Binding-site contacts:
Ligand atom C2 contacts residue TYR210 of chain 1.F at 3.8 Å (hydrophobic).
Ligand atom PG contacts residue LYS241 of chain 1.F at 3.8 Å.
Ligand atom O1A contacts residue THR239 of chain 1.F at 2.8 Å (h-bond).
Ligand atom N1 contacts residue ILE378 of chain 1.F at 3.8 Å.
Ligand atom O2A contacts residue THR242 of chain 1.F at 2.7 Å (h-bond).
Ligand atom O1A contacts residue GLY240 of chain 1.F at 3.0 Å (h-bond).
Ligand atom C2 contacts residue ILE378 of chain 1.F at 3.8 Å (hydrophobic).
Ligand atom O1A contacts residue PRO237 of chain 1.F at 3.4 Å (h-bond).
Ligand atom O3A contacts residue PRO237 of chain 1.F at 3.9 Å.
Ligand atom O2G contacts residue LYS241 of chain 1.F at 3.3 Å.
Ligand atom O3G contacts residue PRO237 of chain 1.F at 3.6 Å (h-bond).
Ligand atom O4' contacts residue GLY238 of chain 1.F at 3.8 Å.
Ligand atom C4' contacts residue ILE420 of chain 1.F at 3.8 Å (hydrophobic).
Ligand atom N1 contacts residue TYR210 of chain 1.F at 3.6 Å (h-bond).
Ligand atom PB contacts residue THR242 of chain 1.F at 3.8 Å.
Ligand atom O2A contacts residue THR243 of chain 1.F at 3.9 Å.
Ligand atom N7 contacts residue THR239 of chain 1.F at 3.6 Å.
Ligand atom N3 contacts residue ILE378 of chain 1.F at 3.7 Å.
Ligand atom C2' contacts residue THR243 of chain 1.F at 3.6 Å.
Ligand atom C1' contacts residue ILE420 of chain 1.F at 3.7 Å (hydrophobic).
Ligand atom O2B contacts residue THR242 of chain 1.F at 2.3 Å (h-bond).
Ligand atom PA contacts residue GLY240 of chain 1.F at 3.5 Å.
Ligand atom PG contacts residue PRO237 of chain 1.F at 3.7 Å.
Ligand atom O3' contacts residue ILE420 of chain 1.F at 3.3 Å.
Ligand atom O5' contacts residue THR243 of chain 1.F at 3.9 Å.
Ligand atom C4' contacts residue GLY238 of chain 1.F at 3.9 Å.
Ligand atom C5' contacts residue GLY240 of chain 1.F at 3.5 Å.
Ligand atom O2A contacts residue LYS241 of chain 1.F at 2.5 Å (salt-bridge).
Ligand atom O2A contacts residue GLY240 of chain 1.F at 3.5 Å.
Ligand atom O4' contacts residue ILE420 of chain 1.F at 3.3 Å.
Ligand atom C5' contacts residue GLY238 of chain 1.F at 3.4 Å.
Ligand atom S1G contacts residue LYS241 of chain 1.F at 3.5 Å.
Ligand atom O5' contacts residue GLY240 of chain 1.F at 3.8 Å.
Ligand atom O1A contacts residue GLY238 of chain 1.F at 3.0 Å.
Ligand atom O3B contacts residue THR242 of chain 1.F at 3.7 Å.
Ligand atom O1A contacts residue LYS241 of chain 1.F at 3.5 Å (salt-bridge).
Ligand atom PA contacts residue LYS241 of chain 1.F at 3.5 Å.
Ligand atom O3B contacts residue LYS241 of chain 1.F at 3.6 Å.
Ligand atom O2G contacts residue PRO237 of chain 1.F at 2.6 Å (h-bond).
Ligand atom C3' contacts residue THR243 of chain 1.F at 3.8 Å.

A protein and the small-molecule ligand that binds it are described below.
Small molecule (SMILES): Nc1ncnc2c1ncn2[C@@H]1O[C@H](COP(=O)(O)OP(=O)(O)OP(O)(O)=S)[C@@H](O)[C@H]1O

Sequence of chain 1.E:
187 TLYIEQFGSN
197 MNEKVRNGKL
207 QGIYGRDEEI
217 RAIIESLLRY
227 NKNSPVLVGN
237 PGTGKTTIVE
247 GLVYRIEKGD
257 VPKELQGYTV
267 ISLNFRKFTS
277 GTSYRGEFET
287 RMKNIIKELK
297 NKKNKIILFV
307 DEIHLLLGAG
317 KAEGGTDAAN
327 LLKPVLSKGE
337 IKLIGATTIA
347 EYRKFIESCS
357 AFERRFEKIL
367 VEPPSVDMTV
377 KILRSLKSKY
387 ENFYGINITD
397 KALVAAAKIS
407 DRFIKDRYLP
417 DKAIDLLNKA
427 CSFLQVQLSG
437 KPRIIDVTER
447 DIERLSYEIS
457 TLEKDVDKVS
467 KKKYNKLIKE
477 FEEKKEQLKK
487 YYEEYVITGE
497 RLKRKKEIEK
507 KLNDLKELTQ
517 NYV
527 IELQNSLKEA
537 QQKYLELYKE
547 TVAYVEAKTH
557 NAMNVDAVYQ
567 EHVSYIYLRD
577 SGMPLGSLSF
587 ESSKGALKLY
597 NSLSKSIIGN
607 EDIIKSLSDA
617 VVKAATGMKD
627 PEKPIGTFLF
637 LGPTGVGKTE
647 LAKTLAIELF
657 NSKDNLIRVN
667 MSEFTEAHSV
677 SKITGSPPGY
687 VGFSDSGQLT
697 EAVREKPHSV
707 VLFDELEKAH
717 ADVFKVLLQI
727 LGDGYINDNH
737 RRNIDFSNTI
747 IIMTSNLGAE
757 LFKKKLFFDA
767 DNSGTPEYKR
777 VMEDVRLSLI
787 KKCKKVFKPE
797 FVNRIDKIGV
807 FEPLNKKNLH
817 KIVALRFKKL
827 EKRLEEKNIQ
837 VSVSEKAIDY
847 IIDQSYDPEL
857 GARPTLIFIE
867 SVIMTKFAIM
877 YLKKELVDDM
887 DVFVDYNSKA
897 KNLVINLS

Sequence of chain 1.F:
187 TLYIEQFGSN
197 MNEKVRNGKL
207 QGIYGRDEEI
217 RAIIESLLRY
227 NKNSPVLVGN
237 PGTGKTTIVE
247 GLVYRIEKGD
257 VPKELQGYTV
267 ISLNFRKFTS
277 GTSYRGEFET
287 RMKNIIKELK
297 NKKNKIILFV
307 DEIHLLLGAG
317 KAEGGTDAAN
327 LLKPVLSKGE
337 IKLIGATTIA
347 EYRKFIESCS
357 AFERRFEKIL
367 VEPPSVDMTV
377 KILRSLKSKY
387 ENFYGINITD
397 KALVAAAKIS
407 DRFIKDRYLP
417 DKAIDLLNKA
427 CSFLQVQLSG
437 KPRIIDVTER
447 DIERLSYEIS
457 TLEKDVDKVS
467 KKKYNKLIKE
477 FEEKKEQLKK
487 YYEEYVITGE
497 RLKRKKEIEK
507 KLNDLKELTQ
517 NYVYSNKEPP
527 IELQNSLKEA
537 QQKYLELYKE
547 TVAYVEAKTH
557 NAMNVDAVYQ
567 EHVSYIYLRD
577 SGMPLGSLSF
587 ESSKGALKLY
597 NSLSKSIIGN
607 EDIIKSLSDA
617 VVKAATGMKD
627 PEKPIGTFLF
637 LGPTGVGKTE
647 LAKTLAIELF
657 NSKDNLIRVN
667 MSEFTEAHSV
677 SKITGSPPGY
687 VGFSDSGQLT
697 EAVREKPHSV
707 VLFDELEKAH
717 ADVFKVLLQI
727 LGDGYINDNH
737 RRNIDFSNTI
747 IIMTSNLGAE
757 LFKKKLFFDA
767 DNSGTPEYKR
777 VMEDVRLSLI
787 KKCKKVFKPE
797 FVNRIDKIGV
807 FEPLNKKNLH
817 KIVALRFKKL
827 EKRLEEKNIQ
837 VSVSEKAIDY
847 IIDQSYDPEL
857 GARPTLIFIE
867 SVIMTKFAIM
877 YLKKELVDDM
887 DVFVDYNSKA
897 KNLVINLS